Binding-site contacts:
Ligand atom C2 contacts residue PHE179 of chain 1.B at 3.4 Å (hydrophobic).
Ligand atom C11 contacts residue FMN1 of chain 1.C at 3.3 Å.
Ligand atom C12 contacts residue PHE179 of chain 1.B at 4.3 Å (hydrophobic).
Ligand atom C6 contacts residue GLY150 of chain 1.A at 3.8 Å.
Ligand atom C5 contacts residue GLY150 of chain 1.A at 4.0 Å.
Ligand atom C4 contacts residue ILE129 of chain 1.B at 3.9 Å (hydrophobic).
Ligand atom C9 contacts residue PHE127 of chain 1.B at 4.1 Å (hydrophobic).
Ligand atom N1 contacts residue GLY151 of chain 1.A at 3.8 Å.
Ligand atom N1 contacts residue GLY150 of chain 1.A at 3.6 Å.
Ligand atom C9 contacts residue FMN1 of chain 1.C at 3.4 Å.
Ligand atom C7 contacts residue PHE179 of chain 1.B at 4.0 Å (hydrophobic).
Ligand atom C1 contacts residue GLY150 of chain 1.A at 4.3 Å.
Ligand atom C2 contacts residue FMN1 of chain 1.C at 3.4 Å.
Ligand atom C9 contacts residue ILE129 of chain 1.B at 4.1 Å (hydrophobic).
Ligand atom C11 contacts residue PHE127 of chain 1.B at 3.0 Å (hydrophobic).
Ligand atom O1 contacts residue FMN1 of chain 1.C at 3.5 Å.
Ligand atom C10 contacts residue FMN1 of chain 1.C at 3.4 Å.
Ligand atom O2 contacts residue ILE129 of chain 1.B at 3.2 Å.
Ligand atom C7 contacts residue FMN1 of chain 1.C at 3.4 Å.
Ligand atom C12 contacts residue FMN1 of chain 1.C at 3.2 Å.
Ligand atom C13 contacts residue FMN1 of chain 1.C at 3.3 Å.
Ligand atom C3 contacts residue PHE127 of chain 1.B at 3.9 Å (hydrophobic).
Ligand atom C5 contacts residue ILE195 of chain 1.A at 4.2 Å (hydrophobic).
Ligand atom C3 contacts residue GLY69 of chain 1.B at 3.7 Å.
Ligand atom O2 contacts residue PHE132 of chain 1.B at 3.4 Å.
Ligand atom C8 contacts residue ILE129 of chain 1.B at 4.3 Å (hydrophobic).
Ligand atom C12 contacts residue TRP106 of chain 1.A at 4.0 Å (hydrophobic).
Ligand atom C6 contacts residue GLY151 of chain 1.A at 3.7 Å.
Ligand atom N2 contacts residue FMN1 of chain 1.C at 3.3 Å.
Ligand atom C8 contacts residue PHE179 of chain 1.B at 4.3 Å (hydrophobic).
Ligand atom C6 contacts residue FMN1 of chain 1.C at 3.5 Å.
Ligand atom N2 contacts residue PHE179 of chain 1.B at 3.3 Å.
Ligand atom C3 contacts residue FMN1 of chain 1.C at 3.6 Å.
Ligand atom C10 contacts residue PHE127 of chain 1.B at 3.6 Å (hydrophobic).
Ligand atom C13 contacts residue PHE179 of chain 1.B at 3.9 Å (hydrophobic).
Ligand atom C5 contacts residue MET155 of chain 1.A at 3.5 Å (hydrophobic).
Ligand atom C1 contacts residue ILE129 of chain 1.B at 3.5 Å (hydrophobic).
Ligand atom C8 contacts residue FMN1 of chain 1.C at 3.4 Å.
Ligand atom O1 contacts residue PHE127 of chain 1.B at 4.0 Å.
Ligand atom C12 contacts residue PHE127 of chain 1.B at 3.5 Å (hydrophobic).

A protein and the small-molecule ligand that binds it are described below.
Small molecule (SMILES): COc1ccc2[nH]cc(CCNC(C)=O)c2c1

Sequence of chain 1.B:
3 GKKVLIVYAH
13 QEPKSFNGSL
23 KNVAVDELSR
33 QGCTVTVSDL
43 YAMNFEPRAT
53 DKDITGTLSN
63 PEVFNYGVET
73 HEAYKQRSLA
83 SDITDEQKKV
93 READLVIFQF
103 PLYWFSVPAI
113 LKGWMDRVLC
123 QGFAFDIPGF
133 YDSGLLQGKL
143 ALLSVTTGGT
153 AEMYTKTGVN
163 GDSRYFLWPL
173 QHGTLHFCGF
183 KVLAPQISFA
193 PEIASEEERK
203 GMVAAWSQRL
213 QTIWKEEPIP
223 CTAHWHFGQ

Sequence of chain 1.A:
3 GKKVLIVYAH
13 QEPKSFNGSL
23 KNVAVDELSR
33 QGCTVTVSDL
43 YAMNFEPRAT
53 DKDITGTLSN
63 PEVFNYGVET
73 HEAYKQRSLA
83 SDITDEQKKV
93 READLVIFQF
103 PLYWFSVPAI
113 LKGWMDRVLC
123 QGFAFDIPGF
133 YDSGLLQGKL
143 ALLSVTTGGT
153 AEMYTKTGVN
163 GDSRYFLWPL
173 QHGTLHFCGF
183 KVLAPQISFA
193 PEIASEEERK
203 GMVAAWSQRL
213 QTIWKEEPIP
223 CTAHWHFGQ